Binding-site contacts:
Ligand atom CA contacts residue GLU238 of chain 2.A at 3.2 Å.
Ligand atom O contacts residue GLU238 of chain 2.A at 3.8 Å.
Ligand atom CG contacts residue ILE54 of chain 2.A at 3.9 Å (hydrophobic).
Ligand atom CD2 contacts residue LEU75 of chain 2.A at 3.8 Å (hydrophobic).
Ligand atom N contacts residue GLU238 of chain 2.A at 2.9 Å.
Ligand atom CD contacts residue LEU68 of chain 2.A at 3.8 Å (hydrophobic).
Ligand atom CD2 contacts residue LEU235 of chain 2.A at 4.0 Å (hydrophobic).
Ligand atom CD2 contacts residue ILE54 of chain 2.A at 3.4 Å (hydrophobic).
Ligand atom N contacts residue GLU238 of chain 2.A at 2.6 Å (salt-bridge).
Ligand atom CD2 contacts residue VAL72 of chain 2.A at 3.7 Å (hydrophobic).
Ligand atom CD1 contacts residue ILE54 of chain 2.A at 3.6 Å (hydrophobic).
Ligand atom OE1 contacts residue LEU68 of chain 2.A at 3.3 Å.
Ligand atom ND1 contacts residue LEU68 of chain 2.A at 3.1 Å.
Ligand atom CA contacts residue GLU238 of chain 2.A at 3.8 Å.
Ligand atom CD1 contacts residue GLU238 of chain 2.A at 4.0 Å.
Ligand atom N contacts residue GLU238 of chain 2.A at 3.2 Å (salt-bridge).
Ligand atom CG contacts residue LEU68 of chain 2.A at 3.5 Å (hydrophobic).
Ligand atom CD2 contacts residue MET239 of chain 2.A at 4.0 Å (hydrophobic).
Ligand atom CD1 contacts residue VAL72 of chain 2.A at 3.6 Å (hydrophobic).
Ligand atom C contacts residue GLU238 of chain 2.A at 3.9 Å.
Ligand atom CA contacts residue LYS58 of chain 2.A at 3.5 Å.
Ligand atom C contacts residue GLU238 of chain 2.A at 3.4 Å.
Ligand atom CB contacts residue GLU238 of chain 2.A at 3.2 Å.
Ligand atom CB contacts residue LEU68 of chain 2.A at 3.6 Å (hydrophobic).
Ligand atom CE1 contacts residue LEU68 of chain 2.A at 3.0 Å (hydrophobic).
Ligand atom CG2 contacts residue LEU235 of chain 2.A at 3.7 Å (hydrophobic).
Ligand atom CB contacts residue GLU238 of chain 2.A at 3.7 Å.
Ligand atom C contacts residue ILE54 of chain 2.A at 4.0 Å (hydrophobic).
Ligand atom CD1 contacts residue LEU235 of chain 2.A at 4.0 Å (hydrophobic).
Ligand atom CG1 contacts residue GLU238 of chain 2.A at 3.2 Å.
Ligand atom CD2 contacts residue GLN71 of chain 2.A at 4.0 Å.
Ligand atom CA contacts residue GLU238 of chain 2.A at 4.0 Å.
Ligand atom CA contacts residue GLU238 of chain 2.A at 3.4 Å.
Ligand atom C contacts residue GLU238 of chain 2.A at 3.6 Å.
Ligand atom CD1 contacts residue ASP234 of chain 2.A at 3.5 Å.
Ligand atom C contacts residue LYS58 of chain 2.A at 3.6 Å.
Ligand atom N contacts residue GLU238 of chain 2.A at 3.0 Å (salt-bridge).
Ligand atom O contacts residue LYS58 of chain 2.A at 2.5 Å (salt-bridge).
Ligand atom CB contacts residue ILE54 of chain 2.A at 3.7 Å (hydrophobic).
Ligand atom CD2 contacts residue GLU76 of chain 2.A at 3.9 Å.

A small-molecule ligand and the protein it binds are described below.
Small molecule (SMILES): CC[C@H](C)[C@H](NC(=O)[C@H](CCCCN)NC(=O)[C@@H](N)CC1=NC=NC1)C(=O)N[C@@H](CC(C)C)C(=O)N[C@@H](CC1=NC=NC1)C(=O)N[C@@H](CCCN=C(N)N)C(=O)N[C@@H](CC(C)C)C(=O)N[C@@H](CC(C)C)C(=O)N[C@H](C=O)CCC(N)=O

Sequence of chain 2.A:
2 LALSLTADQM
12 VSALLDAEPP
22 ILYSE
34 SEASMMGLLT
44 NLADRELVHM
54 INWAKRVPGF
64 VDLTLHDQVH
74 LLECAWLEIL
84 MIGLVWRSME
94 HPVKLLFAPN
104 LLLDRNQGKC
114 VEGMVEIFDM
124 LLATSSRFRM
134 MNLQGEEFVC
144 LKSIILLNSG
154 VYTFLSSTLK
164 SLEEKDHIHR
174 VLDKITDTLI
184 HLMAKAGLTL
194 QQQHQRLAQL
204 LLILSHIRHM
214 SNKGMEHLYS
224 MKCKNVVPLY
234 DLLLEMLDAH